Binding-site contacts:
Ligand atom NH1 contacts residue NO1 of chain 1.H at 3.0 Å (h-bond).
Ligand atom OXT contacts residue GLU294 of chain 1.A at 3.4 Å.
Ligand atom CD contacts residue NO1 of chain 1.H at 3.4 Å.
Ligand atom CA contacts residue GLU294 of chain 1.A at 3.6 Å.
Ligand atom CZ contacts residue TRP289 of chain 1.A at 3.9 Å (hydrophobic).
Ligand atom CB contacts residue TYR290 of chain 1.A at 4.0 Å (hydrophobic).
Ligand atom NH2 contacts residue HEM1 of chain 1.E at 3.6 Å.
Ligand atom OXT contacts residue TYR290 of chain 1.A at 3.2 Å.
Ligand atom NH2 contacts residue TRP289 of chain 1.A at 2.9 Å (h-bond).
Ligand atom C contacts residue ASP299 of chain 1.A at 3.5 Å.
Ligand atom CG contacts residue VAL269 of chain 1.A at 3.9 Å (hydrophobic).
Ligand atom CD contacts residue VAL269 of chain 1.A at 3.9 Å (hydrophobic).
Ligand atom NH1 contacts residue HEM1 of chain 1.E at 3.7 Å.
Ligand atom NE contacts residue PRO267 of chain 1.A at 3.8 Å.
Ligand atom C contacts residue TYR290 of chain 1.A at 3.5 Å (hydrophobic).
Ligand atom NH2 contacts residue TYR290 of chain 1.A at 3.8 Å.
Ligand atom NH2 contacts residue GLU294 of chain 1.A at 2.9 Å (salt-bridge).
Ligand atom CG contacts residue HEM1 of chain 1.E at 3.9 Å.
Ligand atom NE contacts residue GLU294 of chain 1.A at 2.7 Å (salt-bridge).
Ligand atom N contacts residue GLU294 of chain 1.A at 2.9 Å (salt-bridge).
Ligand atom CD contacts residue GLU294 of chain 1.A at 3.6 Å.
Ligand atom CZ contacts residue PRO267 of chain 1.A at 3.7 Å (hydrophobic).
Ligand atom O contacts residue GLN180 of chain 1.A at 2.9 Å (h-bond).
Ligand atom CB contacts residue GLU294 of chain 1.A at 3.3 Å.
Ligand atom CA contacts residue GLN180 of chain 1.A at 3.6 Å.
Ligand atom CZ contacts residue GLU294 of chain 1.A at 3.5 Å.
Ligand atom O contacts residue TYR264 of chain 1.A at 3.4 Å (h-bond).
Ligand atom O contacts residue TYR290 of chain 1.A at 2.9 Å (h-bond).
Ligand atom CB contacts residue GLN180 of chain 1.A at 3.7 Å.
Ligand atom CD contacts residue PRO267 of chain 1.A at 4.0 Å (hydrophobic).
Ligand atom C contacts residue GLN180 of chain 1.A at 3.7 Å.
Ligand atom O contacts residue ASP299 of chain 1.A at 3.5 Å (salt-bridge).
Ligand atom CG contacts residue GLU294 of chain 1.A at 3.4 Å.
Ligand atom NE contacts residue NO1 of chain 1.H at 3.8 Å.
Ligand atom N contacts residue HEM1 of chain 1.E at 2.9 Å (h-bond).
Ligand atom CZ contacts residue NO1 of chain 1.H at 3.5 Å.
Ligand atom CA contacts residue HEM1 of chain 1.E at 3.8 Å.
Ligand atom OXT contacts residue ASP299 of chain 1.A at 2.7 Å (salt-bridge).
Ligand atom NH1 contacts residue PRO267 of chain 1.A at 3.7 Å.
Ligand atom NH2 contacts residue PRO267 of chain 1.A at 3.9 Å.

Sequence of chain 1.A:
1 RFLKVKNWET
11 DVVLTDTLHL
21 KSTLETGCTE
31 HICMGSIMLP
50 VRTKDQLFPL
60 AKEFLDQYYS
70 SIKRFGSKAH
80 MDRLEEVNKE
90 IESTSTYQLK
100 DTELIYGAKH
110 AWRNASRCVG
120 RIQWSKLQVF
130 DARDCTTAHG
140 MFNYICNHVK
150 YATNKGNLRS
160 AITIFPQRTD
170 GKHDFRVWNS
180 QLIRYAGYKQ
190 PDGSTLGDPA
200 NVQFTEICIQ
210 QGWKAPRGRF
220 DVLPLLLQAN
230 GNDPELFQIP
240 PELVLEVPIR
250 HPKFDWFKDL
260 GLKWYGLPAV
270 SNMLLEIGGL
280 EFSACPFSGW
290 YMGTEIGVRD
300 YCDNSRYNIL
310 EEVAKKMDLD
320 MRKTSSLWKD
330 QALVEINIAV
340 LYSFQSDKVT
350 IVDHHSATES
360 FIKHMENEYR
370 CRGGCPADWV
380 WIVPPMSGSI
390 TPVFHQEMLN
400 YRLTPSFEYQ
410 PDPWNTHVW

The small molecule below binds the protein below.
Small molecule (SMILES): NC(=[NH2+])NCCC[C@H](N)C(=O)O